Sequence of chain 2.A:
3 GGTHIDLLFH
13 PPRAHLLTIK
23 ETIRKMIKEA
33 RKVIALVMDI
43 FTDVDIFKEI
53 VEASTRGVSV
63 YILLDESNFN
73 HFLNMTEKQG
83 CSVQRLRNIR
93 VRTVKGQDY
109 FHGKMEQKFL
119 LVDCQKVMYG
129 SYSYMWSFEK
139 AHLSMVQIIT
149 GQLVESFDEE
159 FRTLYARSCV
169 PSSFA

Sequence of chain 1.A:
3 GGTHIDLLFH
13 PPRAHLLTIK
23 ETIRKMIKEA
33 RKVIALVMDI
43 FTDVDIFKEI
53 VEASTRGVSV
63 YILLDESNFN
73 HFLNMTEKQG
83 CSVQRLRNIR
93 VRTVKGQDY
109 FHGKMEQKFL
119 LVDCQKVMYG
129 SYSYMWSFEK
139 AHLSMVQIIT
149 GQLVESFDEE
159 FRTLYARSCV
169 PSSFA

Binding-site contacts:
Ligand atom C12 contacts residue PRO14 of chain 2.A at 4.0 Å (hydrophobic).
Ligand atom C7 contacts residue GLN99 of chain 1.A at 4.0 Å.
Ligand atom C2 contacts residue LYS138 of chain 2.A at 3.9 Å.
Ligand atom F1 contacts residue PRO14 of chain 2.A at 3.6 Å.
Ligand atom N1 contacts residue GLN99 of chain 1.A at 4.1 Å.
Ligand atom C3 contacts residue GLU137 of chain 2.A at 3.8 Å.
Ligand atom C5 contacts residue GLN99 of chain 1.A at 3.7 Å.
Ligand atom C2 contacts residue HIS12 of chain 2.A at 3.8 Å.
Ligand atom C3 contacts residue ALA139 of chain 2.A at 4.2 Å (hydrophobic).
Ligand atom C1 contacts residue ALA139 of chain 2.A at 3.8 Å (hydrophobic).
Ligand atom C13 contacts residue PRO13 of chain 2.A at 4.0 Å (hydrophobic).
Ligand atom C14 contacts residue PRO13 of chain 2.A at 4.0 Å (hydrophobic).
Ligand atom C2 contacts residue GLN99 of chain 1.A at 4.3 Å.
Ligand atom C11 contacts residue GLU137 of chain 2.A at 4.0 Å.
Ligand atom C1 contacts residue GLN99 of chain 1.A at 4.2 Å.
Ligand atom C11 contacts residue HIS12 of chain 2.A at 3.4 Å.
Ligand atom C3 contacts residue LYS138 of chain 2.A at 3.5 Å.
Ligand atom C13 contacts residue PRO14 of chain 2.A at 3.8 Å (hydrophobic).
Ligand atom C1 contacts residue PRO13 of chain 2.A at 3.8 Å (hydrophobic).
Ligand atom C4 contacts residue GLN99 of chain 1.A at 3.7 Å.
Ligand atom C10 contacts residue HIS12 of chain 2.A at 3.9 Å.
Ligand atom C1 contacts residue LEU141 of chain 2.A at 3.7 Å (hydrophobic).
Ligand atom N1 contacts residue PRO13 of chain 2.A at 3.9 Å.
Ligand atom C6 contacts residue LEU141 of chain 2.A at 3.7 Å (hydrophobic).
Ligand atom C12 contacts residue HIS12 of chain 2.A at 3.6 Å.
Ligand atom C6 contacts residue PRO13 of chain 2.A at 3.7 Å (hydrophobic).
Ligand atom C2 contacts residue ALA139 of chain 2.A at 3.7 Å (hydrophobic).
Ligand atom N2 contacts residue GLN99 of chain 1.A at 4.0 Å.
Ligand atom C4 contacts residue LYS138 of chain 2.A at 4.4 Å.
Ligand atom C1 contacts residue HIS140 of chain 2.A at 3.7 Å.
Ligand atom C4 contacts residue PRO13 of chain 2.A at 4.4 Å (hydrophobic).
Ligand atom C2 contacts residue GLU137 of chain 2.A at 4.3 Å.
Ligand atom C5 contacts residue PRO13 of chain 2.A at 3.7 Å (hydrophobic).
Ligand atom C3 contacts residue HIS12 of chain 2.A at 3.9 Å.
Ligand atom F1 contacts residue THR20 of chain 2.A at 3.1 Å.
Ligand atom C2 contacts residue HIS140 of chain 2.A at 3.6 Å.
Ligand atom C3 contacts residue GLN99 of chain 1.A at 4.0 Å.
Ligand atom C6 contacts residue GLN99 of chain 1.A at 4.0 Å.
Ligand atom C10 contacts residue GLU137 of chain 2.A at 3.6 Å.
Ligand atom F1 contacts residue HIS12 of chain 2.A at 3.7 Å.

This protein binds this small molecule.
Small molecule (SMILES): Fc1ccc(Cn2cnc3ccccc32)cc1